Sequence of chain 1.A:
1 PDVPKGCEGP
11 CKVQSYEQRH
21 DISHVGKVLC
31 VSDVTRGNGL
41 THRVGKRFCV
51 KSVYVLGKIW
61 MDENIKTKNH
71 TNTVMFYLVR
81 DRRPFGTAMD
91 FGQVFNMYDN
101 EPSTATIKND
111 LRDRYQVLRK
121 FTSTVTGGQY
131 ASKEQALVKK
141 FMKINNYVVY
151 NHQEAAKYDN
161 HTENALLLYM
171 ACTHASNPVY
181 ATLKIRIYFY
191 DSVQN

Sequence of chain 1.E:
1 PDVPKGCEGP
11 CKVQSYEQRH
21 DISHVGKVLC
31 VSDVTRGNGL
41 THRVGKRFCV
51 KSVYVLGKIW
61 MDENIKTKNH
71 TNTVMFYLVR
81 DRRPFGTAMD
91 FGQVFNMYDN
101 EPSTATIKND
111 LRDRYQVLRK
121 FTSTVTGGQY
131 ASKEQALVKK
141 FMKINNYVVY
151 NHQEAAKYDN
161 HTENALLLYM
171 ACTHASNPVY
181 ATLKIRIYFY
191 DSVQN

This protein binds this small molecule.
Small molecule (SMILES): Nc1ccn([C@H]2C[C@H](O[P](=O)(O)OC[C@H]3O[C@@H](n4cnc5c(N)ncnc54)C[C@@H]3O[P](=O)(O)OC[C@H]3O[C@@H](n4cnc5c(N)ncnc54)C[C@@H]3O[P](=O)(O)OC[C@H]3O[C@@H](n4ccc(N)nc4=O)C[C@@H]3O[P](=O)(O)OC[C@H]3O[C@@H](n4ccc(N)nc4=O)C[C@@H]3O[P](=O)(O)OC[C@H]3O[C@@H](n4cnc5c(N)ncnc54)C[C@@H]3O[P](=O)(O)OC[C@H]3O[C@@H](n4ccc(N)nc4=O)C[C@@H]3O)[C@@H](COP(=O)=O)O2)c(=O)n1

Sequence of chain 1.C:
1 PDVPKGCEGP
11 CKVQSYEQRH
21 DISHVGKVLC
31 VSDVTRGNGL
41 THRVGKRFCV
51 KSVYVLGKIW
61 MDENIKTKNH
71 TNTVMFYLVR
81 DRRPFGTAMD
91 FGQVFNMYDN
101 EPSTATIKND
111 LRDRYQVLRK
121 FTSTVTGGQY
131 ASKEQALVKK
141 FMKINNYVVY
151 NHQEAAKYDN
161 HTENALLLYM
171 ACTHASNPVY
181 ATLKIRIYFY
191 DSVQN

Binding-site contacts:
Ligand atom O3' contacts residue ASN195 of chain 1.A at 3.5 Å (h-bond).
Ligand atom OP1 contacts residue ARG47 of chain 1.A at 3.2 Å (salt-bridge).
Ligand atom O2 contacts residue TYR188 of chain 1.E at 3.1 Å.
Ligand atom OP1 contacts residue LYS120 of chain 1.C at 3.2 Å (salt-bridge).
Ligand atom O3' contacts residue TYR188 of chain 1.E at 3.0 Å (h-bond).
Ligand atom P contacts residue TYR188 of chain 1.E at 3.4 Å.
Ligand atom OP2 contacts residue ARG186 of chain 1.E at 3.0 Å (salt-bridge).
Ligand atom N4 contacts residue LYS51 of chain 1.E at 3.3 Å.
Ligand atom OP2 contacts residue ASN195 of chain 1.A at 2.8 Å (h-bond).
Ligand atom C5' contacts residue ARG82 of chain 1.C at 3.5 Å.
Ligand atom O3' contacts residue ASP113 of chain 1.C at 3.2 Å (salt-bridge).
Ligand atom OP1 contacts residue ASP113 of chain 1.C at 2.8 Å (salt-bridge).
Ligand atom C2' contacts residue CYS11 of chain 1.E at 3.6 Å (hydrophobic).
Ligand atom O5' contacts residue ARG112 of chain 1.C at 3.2 Å.
Ligand atom C8 contacts residue PHE141 of chain 1.E at 3.6 Å (hydrophobic).
Ligand atom C5' contacts residue ARG112 of chain 1.C at 3.7 Å.
Ligand atom C2' contacts residue TYR188 of chain 1.E at 3.0 Å (hydrophobic).
Ligand atom P contacts residue ASP113 of chain 1.C at 3.5 Å.
Ligand atom OP1 contacts residue GLU163 of chain 1.A at 3.2 Å (salt-bridge).
Ligand atom C2' contacts residue ASN195 of chain 1.A at 3.5 Å.
Ligand atom C3' contacts residue TYR188 of chain 1.E at 3.2 Å (hydrophobic).
Ligand atom C2' contacts residue ARG80 of chain 1.C at 3.7 Å.
Ligand atom C4 contacts residue PHE141 of chain 1.E at 3.4 Å (hydrophobic).
Ligand atom C5 contacts residue PHE141 of chain 1.E at 3.4 Å (hydrophobic).
Ligand atom C2 contacts residue PHE141 of chain 1.E at 3.7 Å (hydrophobic).
Ligand atom OP2 contacts residue LYS120 of chain 1.C at 3.0 Å (salt-bridge).
Ligand atom O3' contacts residue ARG82 of chain 1.C at 3.4 Å (salt-bridge).
Ligand atom N1 contacts residue PHE141 of chain 1.E at 3.7 Å.
Ligand atom OP2 contacts residue TYR54 of chain 1.E at 2.8 Å (h-bond).
Ligand atom C5' contacts residue ARG47 of chain 1.A at 3.3 Å.
Ligand atom OP1 contacts residue VAL117 of chain 1.C at 3.5 Å.
Ligand atom O3' contacts residue ARG47 of chain 1.A at 3.4 Å (salt-bridge).
Ligand atom OP1 contacts residue ARG119 of chain 1.C at 3.5 Å.
Ligand atom O4' contacts residue GLN116 of chain 1.C at 3.5 Å.
Ligand atom C6 contacts residue PHE141 of chain 1.E at 3.6 Å (hydrophobic).
Ligand atom N7 contacts residue PHE141 of chain 1.E at 3.5 Å.
Ligand atom OP2 contacts residue TYR188 of chain 1.E at 2.7 Å (h-bond).
Ligand atom C5' contacts residue ASP113 of chain 1.C at 3.6 Å.
Ligand atom O3' contacts residue LEU118 of chain 1.C at 3.5 Å (h-bond).
Ligand atom OP1 contacts residue ARG112 of chain 1.C at 2.9 Å (salt-bridge).